Sequence of chain 1.A:
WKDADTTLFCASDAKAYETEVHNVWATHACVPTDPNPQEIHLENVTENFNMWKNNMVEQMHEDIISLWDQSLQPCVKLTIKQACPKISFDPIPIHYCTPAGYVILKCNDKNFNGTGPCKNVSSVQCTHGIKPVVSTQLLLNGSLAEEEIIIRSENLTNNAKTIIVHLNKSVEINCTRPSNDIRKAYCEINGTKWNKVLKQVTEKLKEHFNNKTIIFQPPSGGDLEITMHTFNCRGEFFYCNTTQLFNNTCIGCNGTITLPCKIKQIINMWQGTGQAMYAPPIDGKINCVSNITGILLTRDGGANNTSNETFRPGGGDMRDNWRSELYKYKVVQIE

A protein and the small-molecule ligand that binds it are described below.
Small molecule (SMILES): CC(=O)N[C@@H]1[C@@H](O)[C@H](O)[C@@H](CO)O[C@H]1O

Binding-site contacts:
Ligand atom C5 contacts residue ASN255 of chain 1.A at 3.6 Å.
Ligand atom O5 contacts residue ASN255 of chain 1.A at 2.3 Å (h-bond).
Ligand atom C8 contacts residue MET242 of chain 1.A at 3.9 Å (hydrophobic).
Ligand atom C8 contacts residue THR241 of chain 1.A at 3.9 Å.
Ligand atom C6 contacts residue THR257 of chain 1.A at 4.4 Å.
Ligand atom N2 contacts residue ASN255 of chain 1.A at 2.9 Å (h-bond).
Ligand atom C2 contacts residue ASN255 of chain 1.A at 2.5 Å.
Ligand atom C7 contacts residue MET242 of chain 1.A at 4.2 Å (hydrophobic).
Ligand atom C5 contacts residue THR257 of chain 1.A at 3.9 Å.
Ligand atom C4 contacts residue ASN255 of chain 1.A at 4.2 Å.
Ligand atom C1 contacts residue THR257 of chain 1.A at 3.8 Å.
Ligand atom O6 contacts residue THR257 of chain 1.A at 3.7 Å.
Ligand atom C1 contacts residue ASN255 of chain 1.A at 1.4 Å.
Ligand atom O5 contacts residue THR257 of chain 1.A at 3.7 Å.
Ligand atom C7 contacts residue ASN255 of chain 1.A at 4.0 Å.
Ligand atom C3 contacts residue ASN255 of chain 1.A at 3.8 Å.
Ligand atom N2 contacts residue MET242 of chain 1.A at 4.4 Å.